Binding-site contacts:
Ligand atom N3A contacts residue ASP205 of chain 1.G at 2.3 Å (salt-bridge).
Ligand atom O2G contacts residue TYR209 of chain 1.G at 2.5 Å (h-bond).
Ligand atom C8 contacts residue HIS109 of chain 1.G at 3.2 Å.
Ligand atom O2A contacts residue ARG58 of chain 1.G at 2.8 Å (salt-bridge).
Ligand atom O3G contacts residue ARG260 of chain 1.G at 3.1 Å (salt-bridge).
Ligand atom O1B contacts residue HIS109 of chain 1.G at 3.2 Å (h-bond).
Ligand atom PB contacts residue ASP205 of chain 1.G at 3.4 Å.
Ligand atom O1A contacts residue HIS104 of chain 1.G at 3.1 Å (h-bond).
Ligand atom PA contacts residue ASP101 of chain 1.G at 3.4 Å.
Ligand atom O5' contacts residue HIS109 of chain 1.G at 2.9 Å (h-bond).
Ligand atom O3' contacts residue ASP213 of chain 1.G at 2.6 Å (salt-bridge).
Ligand atom PA contacts residue FE1 of chain 1.NB at 3.0 Å.
Ligand atom N1 contacts residue TYR268 of chain 1.G at 3.1 Å (h-bond).
Ligand atom O1A contacts residue FE1 of chain 1.NB at 3.2 Å.
Ligand atom O6 contacts residue GLN269 of chain 1.G at 2.7 Å (h-bond).
Ligand atom O4' contacts residue ARG58 of chain 1.G at 3.1 Å (salt-bridge).
Ligand atom PG contacts residue MG1 of chain 1.PB at 3.4 Å.
Ligand atom PA contacts residue ARG58 of chain 1.G at 3.4 Å.
Ligand atom N9 contacts residue HIS109 of chain 1.G at 3.5 Å.
Ligand atom O1G contacts residue LYS206 of chain 1.G at 2.9 Å (salt-bridge).
Ligand atom O2A contacts residue ASP205 of chain 1.G at 3.2 Å (salt-bridge).
Ligand atom O2G contacts residue ARG260 of chain 1.G at 2.9 Å (salt-bridge).
Ligand atom O2A contacts residue HIS61 of chain 1.G at 3.3 Å (h-bond).
Ligand atom N2 contacts residue LEU44 of chain 1.G at 3.0 Å (h-bond).
Ligand atom O1G contacts residue MG1 of chain 1.PB at 2.0 Å.
Ligand atom O1A contacts residue HIS127 of chain 1.G at 2.5 Å (h-bond).
Ligand atom C3' contacts residue ASP213 of chain 1.G at 3.5 Å.
Ligand atom N3A contacts residue MG1 of chain 1.OB at 3.2 Å.
Ligand atom O4' contacts residue HIS109 of chain 1.G at 3.1 Å.
Ligand atom O2B contacts residue MG1 of chain 1.PB at 2.5 Å.
Ligand atom O3' contacts residue GLN43 of chain 1.G at 3.4 Å (h-bond).
Ligand atom O2A contacts residue ASP101 of chain 1.G at 3.0 Å (salt-bridge).
Ligand atom O2A contacts residue FE1 of chain 1.NB at 2.3 Å.
Ligand atom O1A contacts residue MG1 of chain 1.OB at 2.2 Å.
Ligand atom C4' contacts residue ARG58 of chain 1.G at 3.4 Å.
Ligand atom O1A contacts residue ASP101 of chain 1.G at 2.4 Å (salt-bridge).
Ligand atom O2G contacts residue LYS206 of chain 1.G at 3.3 Å.
Ligand atom PA contacts residue ASP205 of chain 1.G at 3.3 Å.
Ligand atom C6 contacts residue GLN269 of chain 1.G at 3.4 Å.
Ligand atom PA contacts residue MG1 of chain 1.OB at 3.2 Å.

Sequence of chain 1.G:
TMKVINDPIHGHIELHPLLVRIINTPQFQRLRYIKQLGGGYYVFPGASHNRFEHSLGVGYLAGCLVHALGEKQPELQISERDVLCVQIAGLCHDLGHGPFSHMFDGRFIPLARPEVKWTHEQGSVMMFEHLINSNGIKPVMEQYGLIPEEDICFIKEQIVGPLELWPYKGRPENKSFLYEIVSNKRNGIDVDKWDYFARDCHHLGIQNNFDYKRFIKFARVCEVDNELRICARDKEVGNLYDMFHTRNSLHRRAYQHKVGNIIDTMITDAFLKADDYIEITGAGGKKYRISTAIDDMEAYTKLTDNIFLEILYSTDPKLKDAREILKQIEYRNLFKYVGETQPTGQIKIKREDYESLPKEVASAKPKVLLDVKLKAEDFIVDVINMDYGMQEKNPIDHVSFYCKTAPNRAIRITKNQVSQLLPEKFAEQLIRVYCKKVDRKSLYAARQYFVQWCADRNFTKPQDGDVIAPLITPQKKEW

A small-molecule ligand and the protein it binds are described below.
Small molecule (SMILES): Nc1nc2c(ncn2[C@H]2C[C@H](O)[C@@H](CO[P](=O)(O)N[P](=O)(O)OP(=O)(O)O)O2)c(=O)[nH]1